Sequence of chain 2.A:
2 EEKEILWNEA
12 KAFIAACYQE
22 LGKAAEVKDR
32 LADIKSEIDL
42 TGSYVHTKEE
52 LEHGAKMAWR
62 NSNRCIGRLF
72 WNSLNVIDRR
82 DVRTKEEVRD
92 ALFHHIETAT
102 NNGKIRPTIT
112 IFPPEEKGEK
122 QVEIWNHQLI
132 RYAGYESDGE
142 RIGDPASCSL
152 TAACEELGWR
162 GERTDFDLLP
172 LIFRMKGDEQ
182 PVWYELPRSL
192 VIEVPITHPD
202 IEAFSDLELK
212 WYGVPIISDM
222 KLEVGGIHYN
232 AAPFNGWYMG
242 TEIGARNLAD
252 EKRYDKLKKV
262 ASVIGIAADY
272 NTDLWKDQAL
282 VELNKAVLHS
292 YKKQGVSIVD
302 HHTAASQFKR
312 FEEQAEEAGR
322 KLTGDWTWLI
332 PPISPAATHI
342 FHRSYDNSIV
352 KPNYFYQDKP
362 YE

Binding-site contacts:
Ligand atom C19 contacts residue HEM1 of chain 2.B at 3.1 Å.
Ligand atom S21 contacts residue HEM1 of chain 2.B at 3.4 Å (h-bond).
Ligand atom N22 contacts residue HEM1 of chain 2.B at 2.7 Å (h-bond).
Ligand atom C31 contacts residue HEM1 of chain 2.B at 3.6 Å.
Ligand atom C32 contacts residue HEM1 of chain 2.B at 3.6 Å.
Ligand atom N26 contacts residue HEM1 of chain 2.B at 3.8 Å.
Ligand atom N27 contacts residue GLU243 of chain 2.A at 2.6 Å (salt-bridge).
Ligand atom C24 contacts residue PRO216 of chain 2.A at 3.5 Å (hydrophobic).
Ligand atom C31 contacts residue GLU243 of chain 2.A at 3.3 Å.
Ligand atom C22 contacts residue HEM1 of chain 2.B at 3.7 Å.
Ligand atom C23 contacts residue PHE235 of chain 2.A at 3.6 Å (hydrophobic).
Ligand atom C24 contacts residue ILE218 of chain 2.A at 3.5 Å (hydrophobic).
Ligand atom C37 contacts residue HEM1 of chain 2.B at 3.5 Å.
Ligand atom C33 contacts residue HEM1 of chain 2.B at 3.4 Å.
Ligand atom C23 contacts residue ILE218 of chain 2.A at 3.5 Å (hydrophobic).
Ligand atom S21 contacts residue GLY237 of chain 2.A at 3.5 Å (h-bond).
Ligand atom C26 contacts residue GLU243 of chain 2.A at 3.5 Å.
Ligand atom C17 contacts residue TYR357 of chain 2.A at 3.8 Å (hydrophobic).
Ligand atom C21 contacts residue HEM1 of chain 2.B at 3.3 Å.
Ligand atom C36 contacts residue GLU243 of chain 2.A at 3.4 Å.
Ligand atom N26 contacts residue GLU243 of chain 2.A at 2.9 Å (salt-bridge).
Ligand atom O38 contacts residue HIS128 of chain 2.A at 3.5 Å (h-bond).
Ligand atom C19 contacts residue TRP329 of chain 2.A at 3.8 Å (hydrophobic).
Ligand atom C22 contacts residue ASN236 of chain 2.A at 3.5 Å.
Ligand atom C36 contacts residue HEM1 of chain 2.B at 3.7 Å.
Ligand atom C34 contacts residue HEM1 of chain 2.B at 3.7 Å.
Ligand atom C34 contacts residue ILE218 of chain 2.A at 3.5 Å (hydrophobic).
Ligand atom C22 contacts residue PHE235 of chain 2.A at 3.5 Å (hydrophobic).
Ligand atom C19 contacts residue TYR357 of chain 2.A at 3.9 Å (hydrophobic).
Ligand atom N22 contacts residue H4B1 of chain 2.C at 3.1 Å (h-bond).
Ligand atom N26 contacts residue TRP238 of chain 2.A at 3.0 Å (h-bond).
Ligand atom C35 contacts residue HEM1 of chain 2.B at 3.5 Å.
Ligand atom C37 contacts residue HIS128 of chain 2.A at 3.7 Å.
Ligand atom C37 contacts residue ILE218 of chain 2.A at 3.8 Å (hydrophobic).
Ligand atom C23 contacts residue GLY237 of chain 2.A at 3.8 Å.
Ligand atom C20 contacts residue HEM1 of chain 2.B at 3.2 Å.
Ligand atom C22 contacts residue GLY237 of chain 2.A at 3.1 Å.
Ligand atom C23 contacts residue ASN236 of chain 2.A at 3.7 Å.
Ligand atom C35 contacts residue ILE218 of chain 2.A at 3.6 Å (hydrophobic).
Ligand atom C23 contacts residue PRO216 of chain 2.A at 3.4 Å (hydrophobic).

A small-molecule ligand and the protein it binds are described below.
Small molecule (SMILES): [H]/N=C(/Nc1cccc(COC[C@@H](CN)OCc2cccc(/N=C(/N)c3cccs3)c2)c1)c1cccs1